Binding-site contacts:
Ligand atom C7 contacts residue ASN204 of chain 1.A at 3.5 Å.
Ligand atom O3 contacts residue SER77 of chain 1.A at 3.3 Å.
Ligand atom C2 contacts residue LYS75 of chain 1.A at 4.3 Å.
Ligand atom O7 contacts residue TRP208 of chain 1.A at 3.5 Å.
Ligand atom C8 contacts residue LEU93 of chain 1.A at 4.3 Å (hydrophobic).
Ligand atom O6 contacts residue ASP205 of chain 1.A at 2.7 Å (salt-bridge).
Ligand atom O7 contacts residue GLN244 of chain 1.A at 4.1 Å.
Ligand atom C3 contacts residue ASN204 of chain 1.A at 3.8 Å.
Ligand atom C1 contacts residue ASP205 of chain 1.A at 4.2 Å.
Ligand atom O2 contacts residue SER77 of chain 1.A at 3.7 Å.
Ligand atom C7 contacts residue GLN244 of chain 1.A at 4.4 Å.
Ligand atom O2 contacts residue LYS75 of chain 1.A at 3.4 Å.
Ligand atom O5 contacts residue ASP205 of chain 1.A at 3.4 Å (salt-bridge).
Ligand atom C6 contacts residue GLU209 of chain 1.A at 4.4 Å.
Ligand atom C7 contacts residue TRP208 of chain 1.A at 4.3 Å (hydrophobic).
Ligand atom C1 contacts residue TRP208 of chain 1.A at 3.7 Å (hydrophobic).
Ligand atom C2 contacts residue ASN204 of chain 1.A at 2.4 Å.
Ligand atom C1 contacts residue ASN204 of chain 1.A at 1.4 Å.
Ligand atom O7 contacts residue ASN204 of chain 1.A at 3.6 Å (h-bond).
Ligand atom C8 contacts residue TRP208 of chain 1.A at 4.2 Å (hydrophobic).
Ligand atom O5 contacts residue TRP208 of chain 1.A at 3.7 Å.
Ligand atom C5 contacts residue ASP205 of chain 1.A at 4.1 Å.
Ligand atom C6 contacts residue TRP208 of chain 1.A at 3.8 Å (hydrophobic).
Ligand atom C5 contacts residue TRP208 of chain 1.A at 3.7 Å (hydrophobic).
Ligand atom O7 contacts residue LEU93 of chain 1.A at 4.1 Å.
Ligand atom O6 contacts residue SER80 of chain 1.A at 3.6 Å.
Ligand atom O4 contacts residue LYS75 of chain 1.A at 4.0 Å.
Ligand atom N2 contacts residue ASN204 of chain 1.A at 2.8 Å (h-bond).
Ligand atom C5 contacts residue ASN204 of chain 1.A at 3.7 Å.
Ligand atom O6 contacts residue GLU209 of chain 1.A at 4.0 Å.
Ligand atom C3 contacts residue SER77 of chain 1.A at 4.4 Å.
Ligand atom C8 contacts residue GLU214 of chain 1.A at 3.5 Å.
Ligand atom C8 contacts residue ARG225 of chain 1.A at 4.1 Å.
Ligand atom C8 contacts residue GLN244 of chain 1.A at 3.7 Å.
Ligand atom C7 contacts residue LEU93 of chain 1.A at 4.3 Å (hydrophobic).
Ligand atom O7 contacts residue ARG225 of chain 1.A at 4.2 Å.
Ligand atom C4 contacts residue ASN204 of chain 1.A at 4.3 Å.
Ligand atom O5 contacts residue ASN204 of chain 1.A at 2.4 Å (h-bond).
Ligand atom C5 contacts residue LYS75 of chain 1.A at 4.5 Å.
Ligand atom C6 contacts residue ASP205 of chain 1.A at 3.7 Å.

Sequence of chain 1.A:
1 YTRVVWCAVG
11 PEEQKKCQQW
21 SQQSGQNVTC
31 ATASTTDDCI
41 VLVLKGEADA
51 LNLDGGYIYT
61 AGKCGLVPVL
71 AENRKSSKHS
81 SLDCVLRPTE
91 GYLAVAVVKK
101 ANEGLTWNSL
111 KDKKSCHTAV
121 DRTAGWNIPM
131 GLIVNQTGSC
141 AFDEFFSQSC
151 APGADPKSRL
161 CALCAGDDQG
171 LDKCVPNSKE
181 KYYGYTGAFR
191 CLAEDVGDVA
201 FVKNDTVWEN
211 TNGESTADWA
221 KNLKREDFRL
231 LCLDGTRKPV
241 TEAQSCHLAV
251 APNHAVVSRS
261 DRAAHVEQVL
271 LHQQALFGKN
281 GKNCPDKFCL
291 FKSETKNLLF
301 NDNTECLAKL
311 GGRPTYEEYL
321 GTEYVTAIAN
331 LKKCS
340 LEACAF

The protein below binds the small molecule below.
Small molecule (SMILES): CC(=O)N[C@H]1[C@H](O[C@H]2[C@H](O)[C@@H](NC(C)=O)CO[C@@H]2CO)O[C@H](CO)[C@@H](O[C@@H]2O[C@H](CO)[C@@H](O[C@@H]3O[C@H](CO)[C@@H](O[C@H]4O[C@H](CO)[C@@H](O[C@@H]5O[C@H](CO)[C@@H](O)[C@H](O)[C@@H]5O)[C@H](O)[C@@H]4O)[C@H](O)[C@@H]3O)[C@H](O)[C@@H]2O)[C@@H]1O